Sequence of chain 35.A:
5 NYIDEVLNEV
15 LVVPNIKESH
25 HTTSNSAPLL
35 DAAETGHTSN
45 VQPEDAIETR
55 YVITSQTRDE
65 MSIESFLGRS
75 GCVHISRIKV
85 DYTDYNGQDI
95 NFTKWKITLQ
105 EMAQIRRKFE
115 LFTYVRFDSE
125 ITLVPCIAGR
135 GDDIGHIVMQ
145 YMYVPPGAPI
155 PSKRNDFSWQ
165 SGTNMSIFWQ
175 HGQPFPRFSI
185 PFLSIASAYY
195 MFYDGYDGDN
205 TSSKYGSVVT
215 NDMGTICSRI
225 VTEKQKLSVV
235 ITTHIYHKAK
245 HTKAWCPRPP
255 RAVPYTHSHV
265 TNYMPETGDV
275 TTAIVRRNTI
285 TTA

Binding-site contacts:
Ligand atom O2 contacts residue TYR193 of chain 35.A at 3.9 Å.
Ligand atom O1 contacts residue MET195 of chain 35.A at 3.8 Å.
Ligand atom O3 contacts residue ASN215 of chain 35.A at 2.1 Å.
Ligand atom O3 contacts residue MET217 of chain 35.A at 2.5 Å (h-bond).
Ligand atom O3 contacts residue ILE101 of chain 35.A at 3.5 Å.
Ligand atom O6 contacts residue LEU103 of chain 35.A at 4.0 Å.
Ligand atom C5 contacts residue LEU103 of chain 35.A at 3.5 Å (hydrophobic).
Ligand atom O1 contacts residue TYR194 of chain 35.A at 3.8 Å.
Ligand atom C4 contacts residue THR102 of chain 35.A at 3.9 Å.
Ligand atom O6 contacts residue HIS241 of chain 35.A at 4.0 Å.
Ligand atom C3 contacts residue ASN215 of chain 35.A at 3.5 Å.
Ligand atom O2 contacts residue ASN215 of chain 35.A at 3.5 Å.
Ligand atom O6 contacts residue THR102 of chain 35.A at 2.4 Å.
Ligand atom O6 contacts residue LEU103 of chain 35.A at 3.3 Å.
Ligand atom O4 contacts residue ILE101 of chain 35.A at 4.0 Å.
Ligand atom O4 contacts residue ASN215 of chain 35.A at 3.4 Å (h-bond).
Ligand atom C3 contacts residue MET217 of chain 35.A at 3.2 Å (hydrophobic).
Ligand atom C1 contacts residue MET195 of chain 35.A at 3.2 Å (hydrophobic).
Ligand atom C5 contacts residue HIS263 of chain 35.A at 3.9 Å.
Ligand atom O6 contacts residue ILE101 of chain 35.A at 2.1 Å (h-bond).
Ligand atom O4 contacts residue HIS263 of chain 35.A at 2.6 Å.
Ligand atom O5 contacts residue LEU103 of chain 35.A at 3.3 Å.
Ligand atom C4 contacts residue ASN215 of chain 35.A at 4.0 Å.
Ligand atom C6 contacts residue LEU103 of chain 35.A at 3.2 Å (hydrophobic).
Ligand atom O2 contacts residue MET217 of chain 35.A at 3.3 Å (h-bond).
Ligand atom C4 contacts residue HIS263 of chain 35.A at 3.7 Å.
Ligand atom O1 contacts residue GLN104 of chain 35.A at 3.9 Å.
Ligand atom O3 contacts residue TYR194 of chain 35.A at 3.9 Å.
Ligand atom C6 contacts residue THR102 of chain 35.A at 1.9 Å.
Ligand atom O4 contacts residue THR102 of chain 35.A at 3.8 Å.
Ligand atom O5 contacts residue THR102 of chain 35.A at 3.6 Å.
Ligand atom C6 contacts residue HIS241 of chain 35.A at 3.7 Å.
Ligand atom C2 contacts residue TYR193 of chain 35.A at 3.8 Å (hydrophobic).
Ligand atom C6 contacts residue ILE101 of chain 35.A at 3.2 Å (hydrophobic).
Ligand atom C5 contacts residue THR102 of chain 35.A at 2.8 Å.
Ligand atom C5 contacts residue LEU103 of chain 35.A at 3.0 Å (hydrophobic).
Ligand atom C2 contacts residue MET217 of chain 35.A at 3.5 Å (hydrophobic).
Ligand atom O2 contacts residue MET195 of chain 35.A at 3.6 Å.
Ligand atom O5 contacts residue LEU103 of chain 35.A at 3.0 Å (h-bond).
Ligand atom C6 contacts residue LEU103 of chain 35.A at 2.7 Å (hydrophobic).

A small-molecule ligand and the protein it binds are described below.
Small molecule (SMILES): OC[C@H]1O[C@@](CO)(O[C@H]2O[C@H](CO)[C@@H](O)[C@H](O)[C@H]2O)[C@@H](O)[C@@H]1O